Sequence of chain 1.B:
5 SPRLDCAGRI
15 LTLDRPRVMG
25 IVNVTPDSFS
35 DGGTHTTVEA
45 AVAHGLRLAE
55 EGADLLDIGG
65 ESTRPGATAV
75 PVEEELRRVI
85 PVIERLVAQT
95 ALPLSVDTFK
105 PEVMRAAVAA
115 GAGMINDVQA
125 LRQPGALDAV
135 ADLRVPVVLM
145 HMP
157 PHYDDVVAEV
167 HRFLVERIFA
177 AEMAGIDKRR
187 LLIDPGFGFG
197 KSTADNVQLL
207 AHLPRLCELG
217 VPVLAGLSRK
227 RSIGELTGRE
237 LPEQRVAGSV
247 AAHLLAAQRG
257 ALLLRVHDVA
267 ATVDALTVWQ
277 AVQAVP

Binding-site contacts:
Ligand atom O1' contacts residue HIS48 of chain 1.B at 3.0 Å (h-bond).
Ligand atom C1' contacts residue HIS48 of chain 1.B at 3.1 Å.
Ligand atom C5 contacts residue ARG51 of chain 1.B at 3.6 Å.
Ligand atom C4 contacts residue ALA47 of chain 1.B at 4.2 Å (hydrophobic).
Ligand atom C1 contacts residue ALA47 of chain 1.B at 4.0 Å (hydrophobic).
Ligand atom C2 contacts residue HIS48 of chain 1.B at 4.0 Å.
Ligand atom C3 contacts residue ALA47 of chain 1.B at 3.4 Å (hydrophobic).
Ligand atom C6 contacts residue ALA47 of chain 1.B at 4.3 Å (hydrophobic).
Ligand atom C1' contacts residue ARG51 of chain 1.B at 4.3 Å.
Ligand atom C1 contacts residue HIS48 of chain 1.B at 4.1 Å.
Ligand atom O2' contacts residue HIS48 of chain 1.B at 2.8 Å (h-bond).
Ligand atom C5 contacts residue ALA47 of chain 1.B at 4.4 Å (hydrophobic).
Ligand atom C1 contacts residue ARG51 of chain 1.B at 3.9 Å.
Ligand atom C2 contacts residue ALA47 of chain 1.B at 3.6 Å (hydrophobic).
Ligand atom C6 contacts residue ARG51 of chain 1.B at 3.2 Å.
Ligand atom O2' contacts residue ARG51 of chain 1.B at 4.0 Å.

The protein below binds the small molecule below.
Small molecule (SMILES): Nc1ccc(C(=O)O)cc1